This protein binds this small molecule.
Small molecule (SMILES): COc1ccc(S(=O)(=O)N(CC(C)C)C[C@@H](O)[C@H](Cc2ccccc2)NC(=O)[C@@H]2CN(c3cccc(C(F)(F)F)c3)C(=O)O2)cc1

Sequence of chain 1.B:
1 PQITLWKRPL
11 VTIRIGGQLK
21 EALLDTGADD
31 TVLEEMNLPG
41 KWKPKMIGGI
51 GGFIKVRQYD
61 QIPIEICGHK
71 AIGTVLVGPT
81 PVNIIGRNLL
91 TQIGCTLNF

Binding-site contacts:
Ligand atom C4 contacts residue GLY48 of chain 1.B at 3.3 Å.
Ligand atom O19 contacts residue ASP30 of chain 1.B at 3.3 Å (salt-bridge).
Ligand atom C45 contacts residue ARG8 of chain 1.B at 3.6 Å.
Ligand atom N20 contacts residue GLY27 of chain 1.A at 3.1 Å (h-bond).
Ligand atom C6 contacts residue ALA28 of chain 1.B at 3.5 Å (hydrophobic).
Ligand atom O18 contacts residue ASP25 of chain 1.A at 2.6 Å (salt-bridge).
Ligand atom C42 contacts residue GLY48 of chain 1.A at 3.5 Å.
Ligand atom C25 contacts residue GLY48 of chain 1.A at 3.1 Å.
Ligand atom O9 contacts residue ILE50 of chain 1.A at 3.3 Å.
Ligand atom C32 contacts residue GLY27 of chain 1.A at 3.5 Å.
Ligand atom C15 contacts residue GLY27 of chain 1.B at 3.8 Å.
Ligand atom C17 contacts residue ASP25 of chain 1.A at 3.5 Å.
Ligand atom C13 contacts residue ASP25 of chain 1.A at 3.8 Å.
Ligand atom O18 contacts residue ASP25 of chain 1.B at 2.5 Å (salt-bridge).
Ligand atom F3 contacts residue GLY49 of chain 1.A at 3.4 Å.
Ligand atom C7 contacts residue ASP30 of chain 1.B at 3.6 Å.
Ligand atom O27 contacts residue ASP29 of chain 1.A at 2.9 Å.
Ligand atom O18 contacts residue GLY27 of chain 1.A at 3.3 Å.
Ligand atom C44 contacts residue ASP29 of chain 1.A at 3.6 Å.
Ligand atom C33 contacts residue GLY27 of chain 1.A at 3.5 Å.
Ligand atom O18 contacts residue ALA28 of chain 1.A at 3.8 Å.
Ligand atom C18 contacts residue ASP30 of chain 1.B at 3.4 Å.
Ligand atom C15 contacts residue VAL82 of chain 1.A at 3.6 Å (hydrophobic).
Ligand atom C32 contacts residue ASP25 of chain 1.B at 3.3 Å.
Ligand atom O9 contacts residue GLY49 of chain 1.B at 3.3 Å.
Ligand atom C17 contacts residue ASP25 of chain 1.B at 3.3 Å.
Ligand atom O10 contacts residue ILE50 of chain 1.A at 3.7 Å.
Ligand atom F2 contacts residue PHE53 of chain 1.A at 3.5 Å.
Ligand atom F3 contacts residue GLY48 of chain 1.A at 3.3 Å.
Ligand atom F1 contacts residue PRO81 of chain 1.B at 3.6 Å.
Ligand atom C7 contacts residue ALA28 of chain 1.B at 3.4 Å (hydrophobic).
Ligand atom O28 contacts residue ALA28 of chain 1.A at 3.2 Å.
Ligand atom C16 contacts residue ASP25 of chain 1.B at 3.3 Å.
Ligand atom O22 contacts residue ILE50 of chain 1.B at 3.7 Å.
Ligand atom C13 contacts residue GLY27 of chain 1.B at 3.8 Å.
Ligand atom O28 contacts residue ASP29 of chain 1.A at 3.6 Å (salt-bridge).
Ligand atom O10 contacts residue ILE84 of chain 1.B at 3.5 Å.
Ligand atom C26 contacts residue ASP29 of chain 1.A at 3.7 Å.
Ligand atom C12 contacts residue GLY27 of chain 1.B at 3.5 Å.
Ligand atom O28 contacts residue GLY27 of chain 1.A at 3.2 Å (h-bond).

Sequence of chain 1.A:
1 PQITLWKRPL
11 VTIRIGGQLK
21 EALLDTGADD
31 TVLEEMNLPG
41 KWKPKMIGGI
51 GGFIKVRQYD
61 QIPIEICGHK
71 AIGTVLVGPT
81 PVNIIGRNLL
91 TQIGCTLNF